Sequence of chain 1.D:
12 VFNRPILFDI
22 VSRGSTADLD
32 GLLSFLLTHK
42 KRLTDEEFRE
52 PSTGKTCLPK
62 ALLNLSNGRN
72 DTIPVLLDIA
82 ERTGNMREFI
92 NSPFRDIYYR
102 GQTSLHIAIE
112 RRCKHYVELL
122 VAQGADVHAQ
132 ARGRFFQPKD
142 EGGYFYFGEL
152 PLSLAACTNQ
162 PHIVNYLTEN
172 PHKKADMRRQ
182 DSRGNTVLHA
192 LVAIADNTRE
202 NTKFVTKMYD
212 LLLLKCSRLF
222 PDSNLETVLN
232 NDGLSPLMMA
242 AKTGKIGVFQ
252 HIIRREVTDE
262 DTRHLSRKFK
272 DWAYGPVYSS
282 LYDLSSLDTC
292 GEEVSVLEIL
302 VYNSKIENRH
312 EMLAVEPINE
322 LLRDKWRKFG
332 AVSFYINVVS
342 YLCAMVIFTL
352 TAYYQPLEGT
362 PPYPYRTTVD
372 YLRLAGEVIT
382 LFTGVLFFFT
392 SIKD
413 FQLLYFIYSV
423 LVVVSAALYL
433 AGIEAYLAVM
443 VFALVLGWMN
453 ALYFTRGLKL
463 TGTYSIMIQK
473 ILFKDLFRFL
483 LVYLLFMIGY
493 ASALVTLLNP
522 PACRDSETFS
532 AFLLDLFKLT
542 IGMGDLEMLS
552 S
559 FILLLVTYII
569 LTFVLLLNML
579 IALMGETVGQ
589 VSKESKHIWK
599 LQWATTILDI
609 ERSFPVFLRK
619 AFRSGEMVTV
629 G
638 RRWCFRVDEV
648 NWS

Binding-site contacts:
Ligand atom C10 contacts residue PHE456 of chain 1.D at 3.4 Å (hydrophobic).
Ligand atom C11 contacts residue PHE413 of chain 1.D at 3.9 Å (hydrophobic).
Ligand atom O1 contacts residue ASN338 of chain 1.D at 2.3 Å (h-bond).
Ligand atom C7 contacts residue ASN338 of chain 1.D at 3.4 Å.
Ligand atom C15 contacts residue ASN452 of chain 1.D at 3.1 Å.
Ligand atom C14 contacts residue PHE388 of chain 1.D at 3.3 Å (hydrophobic).
Ligand atom C6 contacts residue ASP395 of chain 1.D at 3.5 Å.
Ligand atom C22 contacts residue SER334 of chain 1.D at 3.1 Å.
Ligand atom C21 contacts residue SER611 of chain 1.D at 3.6 Å.
Ligand atom C13 contacts residue ASN338 of chain 1.D at 3.6 Å.
Ligand atom N4 contacts residue PHE388 of chain 1.D at 3.5 Å.
Ligand atom C2 contacts residue ASP607 of chain 1.D at 3.6 Å.
Ligand atom C18 contacts residue ASN338 of chain 1.D at 3.3 Å.
Ligand atom C1 contacts residue PHE388 of chain 1.D at 3.6 Å (hydrophobic).
Ligand atom C7 contacts residue PHE388 of chain 1.D at 3.3 Å (hydrophobic).
Ligand atom C9 contacts residue PHE388 of chain 1.D at 3.4 Å (hydrophobic).
Ligand atom N2 contacts residue ASP395 of chain 1.D at 3.7 Å.
Ligand atom C7 contacts residue PHE456 of chain 1.D at 3.3 Å (hydrophobic).
Ligand atom O2 contacts residue SER334 of chain 1.D at 2.8 Å (h-bond).
Ligand atom C6 contacts residue SER392 of chain 1.D at 3.6 Å.
Ligand atom C16 contacts residue PHE456 of chain 1.D at 3.2 Å (hydrophobic).
Ligand atom C17 contacts residue ILE608 of chain 1.D at 3.5 Å (hydrophobic).
Ligand atom F1 contacts residue GLN414 of chain 1.D at 3.8 Å.
Ligand atom C4 contacts residue ASP395 of chain 1.D at 3.4 Å.
Ligand atom C3 contacts residue ASP395 of chain 1.D at 3.6 Å.
Ligand atom C5 contacts residue PHE388 of chain 1.D at 3.4 Å (hydrophobic).
Ligand atom C16 contacts residue ASN452 of chain 1.D at 3.0 Å.
Ligand atom O2 contacts residue SER611 of chain 1.D at 3.8 Å.
Ligand atom C12 contacts residue PHE456 of chain 1.D at 3.2 Å (hydrophobic).
Ligand atom C8 contacts residue ASN338 of chain 1.D at 3.3 Å.
Ligand atom N3 contacts residue PHE388 of chain 1.D at 3.3 Å.
Ligand atom N3 contacts residue PHE456 of chain 1.D at 3.8 Å.
Ligand atom F1 contacts residue PHE413 of chain 1.D at 2.9 Å.
Ligand atom C15 contacts residue PHE456 of chain 1.D at 3.8 Å (hydrophobic).
Ligand atom N3 contacts residue ASN338 of chain 1.D at 3.8 Å.
Ligand atom C14 contacts residue ASN338 of chain 1.D at 3.1 Å.
Ligand atom C8 contacts residue PHE388 of chain 1.D at 3.8 Å (hydrophobic).
Ligand atom O1 contacts residue PHE456 of chain 1.D at 3.4 Å.
Ligand atom C10 contacts residue PHE388 of chain 1.D at 3.3 Å (hydrophobic).
Ligand atom C20 contacts residue SER334 of chain 1.D at 3.0 Å.

A small-molecule ligand and the protein it binds are described below.
Small molecule (SMILES): CN1CCN(c2nc3c(F)cccc3c(=O)n2-c2ccc(Oc3ccc(F)cc3)cc2)CC1